Sequence of chain 1.A:
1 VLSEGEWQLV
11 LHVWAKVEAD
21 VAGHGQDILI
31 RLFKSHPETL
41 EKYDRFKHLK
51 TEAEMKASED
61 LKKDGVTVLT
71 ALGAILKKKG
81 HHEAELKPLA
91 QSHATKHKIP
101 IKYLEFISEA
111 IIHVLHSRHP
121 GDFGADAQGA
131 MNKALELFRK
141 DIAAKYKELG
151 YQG

Binding-site contacts:
Ligand atom C4 contacts residue HEM1 of chain 1.B at 3.3 Å.
Ligand atom C4 contacts residue ASP64 of chain 1.A at 4.0 Å.
Ligand atom CL4 contacts residue HEM1 of chain 1.B at 3.2 Å.
Ligand atom C1 contacts residue LEU29 of chain 1.A at 4.2 Å (hydrophobic).
Ligand atom CL6 contacts residue PHE46 of chain 1.A at 3.4 Å.
Ligand atom C2 contacts residue VAL68 of chain 1.A at 3.5 Å (hydrophobic).
Ligand atom C5 contacts residue HEM1 of chain 1.B at 3.9 Å.
Ligand atom CL4 contacts residue ASP64 of chain 1.A at 4.0 Å.
Ligand atom C6 contacts residue TYR43 of chain 1.A at 3.5 Å (hydrophobic).
Ligand atom CL4 contacts residue THR67 of chain 1.A at 3.6 Å.
Ligand atom C6 contacts residue ASP64 of chain 1.A at 3.8 Å.
Ligand atom CL4 contacts residue VAL68 of chain 1.A at 4.2 Å.
Ligand atom O1 contacts residue HEM1 of chain 1.B at 3.9 Å.
Ligand atom O1 contacts residue TYR43 of chain 1.A at 2.2 Å (h-bond).
Ligand atom C3 contacts residue VAL68 of chain 1.A at 2.9 Å (hydrophobic).
Ligand atom C2 contacts residue TYR43 of chain 1.A at 4.3 Å (hydrophobic).
Ligand atom CL6 contacts residue TYR43 of chain 1.A at 2.2 Å.
Ligand atom C1 contacts residue HEM1 of chain 1.B at 3.5 Å.
Ligand atom C4 contacts residue VAL68 of chain 1.A at 3.8 Å (hydrophobic).
Ligand atom O1 contacts residue LEU29 of chain 1.A at 3.9 Å.
Ligand atom CL6 contacts residue ASP64 of chain 1.A at 3.3 Å.
Ligand atom C3 contacts residue HEM1 of chain 1.B at 3.3 Å.
Ligand atom O1 contacts residue PHE33 of chain 1.A at 4.0 Å.
Ligand atom C1 contacts residue TYR43 of chain 1.A at 3.2 Å (hydrophobic).
Ligand atom CL2 contacts residue HEM1 of chain 1.B at 3.1 Å.
Ligand atom C6 contacts residue HEM1 of chain 1.B at 3.8 Å.
Ligand atom CL2 contacts residue VAL68 of chain 1.A at 3.6 Å.
Ligand atom CL2 contacts residue ILE107 of chain 1.A at 3.3 Å.
Ligand atom C3 contacts residue ASP64 of chain 1.A at 4.4 Å.
Ligand atom C2 contacts residue HEM1 of chain 1.B at 3.3 Å.
Ligand atom C5 contacts residue ASP64 of chain 1.A at 3.4 Å.
Ligand atom C2 contacts residue LEU29 of chain 1.A at 4.2 Å (hydrophobic).
Ligand atom CL2 contacts residue LEU29 of chain 1.A at 3.9 Å.

A protein and the small-molecule ligand that binds it are described below.
Small molecule (SMILES): Oc1c(Cl)cc(Cl)cc1Cl